This protein binds this small molecule.
Small molecule (SMILES): CC(=O)N[C@@H]1[C@@H](O)[C@H](O)[C@@H](CO)O[C@H]1O

Sequence of chain 1.A:
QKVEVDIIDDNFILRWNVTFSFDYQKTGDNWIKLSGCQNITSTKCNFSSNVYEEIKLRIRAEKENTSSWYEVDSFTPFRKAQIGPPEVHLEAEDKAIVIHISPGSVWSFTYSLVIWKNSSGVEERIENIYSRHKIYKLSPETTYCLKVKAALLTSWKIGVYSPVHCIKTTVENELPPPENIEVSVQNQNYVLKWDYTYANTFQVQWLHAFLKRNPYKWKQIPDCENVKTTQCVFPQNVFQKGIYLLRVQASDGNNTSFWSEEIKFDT

Binding-site contacts:
Ligand atom C7 contacts residue ASN146 of chain 1.A at 3.1 Å.
Ligand atom C2 contacts residue ASN146 of chain 1.A at 2.6 Å.
Ligand atom C8 contacts residue ASN146 of chain 1.A at 3.6 Å.
Ligand atom C7 contacts residue TRP144 of chain 1.A at 3.6 Å (hydrophobic).
Ligand atom C1 contacts residue ASN146 of chain 1.A at 1.6 Å.
Ligand atom O6 contacts residue ASN146 of chain 1.A at 4.5 Å.
Ligand atom C8 contacts residue TRP144 of chain 1.A at 3.8 Å (hydrophobic).
Ligand atom C3 contacts residue ASN146 of chain 1.A at 4.0 Å.
Ligand atom N2 contacts residue ASN146 of chain 1.A at 3.0 Å (h-bond).
Ligand atom O7 contacts residue TRP144 of chain 1.A at 2.8 Å (h-bond).
Ligand atom C5 contacts residue ASN146 of chain 1.A at 3.8 Å.
Ligand atom C8 contacts residue GLY149 of chain 1.A at 3.8 Å.
Ligand atom O5 contacts residue ASN146 of chain 1.A at 2.5 Å (h-bond).
Ligand atom O7 contacts residue ASN146 of chain 1.A at 3.0 Å (h-bond).
Ligand atom C4 contacts residue ASN146 of chain 1.A at 4.4 Å.